Binding-site contacts:
Ligand atom C2 contacts residue ASN1134 of chain 1.B at 2.5 Å.
Ligand atom C7 contacts residue ILE1132 of chain 1.B at 4.4 Å (hydrophobic).
Ligand atom N2 contacts residue ASN1134 of chain 1.B at 3.0 Å (h-bond).
Ligand atom O5 contacts residue ASN1134 of chain 1.B at 2.3 Å (h-bond).
Ligand atom C1 contacts residue ASN1134 of chain 1.B at 1.4 Å.
Ligand atom C8 contacts residue VAL1133 of chain 1.B at 4.4 Å (hydrophobic).
Ligand atom C5 contacts residue ASN1134 of chain 1.B at 3.6 Å.
Ligand atom C4 contacts residue ASN1134 of chain 1.B at 4.3 Å.
Ligand atom O6 contacts residue ASN1134 of chain 1.B at 4.5 Å.
Ligand atom C3 contacts residue ASN1134 of chain 1.B at 3.9 Å.
Ligand atom C8 contacts residue ILE1132 of chain 1.B at 3.2 Å (hydrophobic).
Ligand atom O7 contacts residue ASN1134 of chain 1.B at 4.0 Å.
Ligand atom C7 contacts residue ASN1134 of chain 1.B at 3.9 Å.

The small molecule below binds the protein below.
Small molecule (SMILES): CC(=O)N[C@H]1[C@H](O[C@H]2[C@H](O)[C@@H](NC(C)=O)CO[C@@H]2CO)O[C@H](CO)[C@@H](O)[C@@H]1O

Sequence of chain 1.B:
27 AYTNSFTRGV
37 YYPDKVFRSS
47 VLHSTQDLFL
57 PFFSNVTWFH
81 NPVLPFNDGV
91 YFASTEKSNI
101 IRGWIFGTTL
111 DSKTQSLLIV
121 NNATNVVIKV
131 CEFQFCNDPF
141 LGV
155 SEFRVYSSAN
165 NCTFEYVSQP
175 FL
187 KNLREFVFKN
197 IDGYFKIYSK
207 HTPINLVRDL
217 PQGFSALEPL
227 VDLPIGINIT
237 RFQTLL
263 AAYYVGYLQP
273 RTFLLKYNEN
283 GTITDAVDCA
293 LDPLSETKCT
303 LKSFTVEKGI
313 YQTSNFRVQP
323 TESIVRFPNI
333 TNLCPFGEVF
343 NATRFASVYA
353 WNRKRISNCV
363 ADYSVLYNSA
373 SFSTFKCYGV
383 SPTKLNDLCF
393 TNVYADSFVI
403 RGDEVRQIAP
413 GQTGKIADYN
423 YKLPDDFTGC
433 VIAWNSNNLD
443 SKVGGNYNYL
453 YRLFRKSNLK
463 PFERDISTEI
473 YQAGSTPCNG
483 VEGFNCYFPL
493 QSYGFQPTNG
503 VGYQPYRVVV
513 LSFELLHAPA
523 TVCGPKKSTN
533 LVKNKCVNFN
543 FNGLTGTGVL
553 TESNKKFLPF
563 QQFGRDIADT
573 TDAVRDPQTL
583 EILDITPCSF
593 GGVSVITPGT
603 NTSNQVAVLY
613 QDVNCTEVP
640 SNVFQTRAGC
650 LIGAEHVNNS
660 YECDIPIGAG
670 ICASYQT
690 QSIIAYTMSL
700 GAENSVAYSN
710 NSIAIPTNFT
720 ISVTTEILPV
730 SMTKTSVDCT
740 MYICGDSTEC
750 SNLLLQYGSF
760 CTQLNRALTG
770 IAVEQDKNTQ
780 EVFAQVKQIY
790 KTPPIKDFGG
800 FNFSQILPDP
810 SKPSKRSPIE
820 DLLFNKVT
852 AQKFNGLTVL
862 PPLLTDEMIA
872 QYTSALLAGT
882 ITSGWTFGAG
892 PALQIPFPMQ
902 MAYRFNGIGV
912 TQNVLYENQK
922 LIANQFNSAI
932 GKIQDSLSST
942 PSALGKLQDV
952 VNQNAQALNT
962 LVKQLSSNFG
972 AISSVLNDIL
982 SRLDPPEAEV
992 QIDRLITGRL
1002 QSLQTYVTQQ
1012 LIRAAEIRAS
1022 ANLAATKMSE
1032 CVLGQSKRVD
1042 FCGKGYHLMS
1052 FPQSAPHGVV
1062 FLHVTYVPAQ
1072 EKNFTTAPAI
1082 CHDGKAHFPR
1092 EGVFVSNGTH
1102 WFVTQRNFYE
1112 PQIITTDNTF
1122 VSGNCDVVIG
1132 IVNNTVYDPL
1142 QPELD